Binding-site contacts:
Ligand atom O7 contacts residue ASN167 of chain 1.I at 3.3 Å (h-bond).
Ligand atom N2 contacts residue ASN167 of chain 1.I at 2.9 Å (h-bond).
Ligand atom C5 contacts residue ARG162 of chain 1.I at 3.6 Å.
Ligand atom C5 contacts residue ASN167 of chain 1.I at 3.7 Å.
Ligand atom O7 contacts residue ARG278 of chain 1.Q at 3.5 Å (salt-bridge).
Ligand atom O5 contacts residue ASN167 of chain 1.I at 2.4 Å (h-bond).
Ligand atom C8 contacts residue GLN76 of chain 1.O at 4.0 Å.
Ligand atom C8 contacts residue ASN167 of chain 1.I at 4.0 Å.
Ligand atom C3 contacts residue ASN167 of chain 1.I at 3.8 Å.
Ligand atom C5 contacts residue ILE164 of chain 1.I at 4.2 Å (hydrophobic).
Ligand atom C7 contacts residue ASN167 of chain 1.I at 3.3 Å.
Ligand atom C1 contacts residue ASN167 of chain 1.I at 1.4 Å.
Ligand atom C4 contacts residue ASN167 of chain 1.I at 4.2 Å.
Ligand atom C6 contacts residue ARG162 of chain 1.I at 3.4 Å.
Ligand atom C2 contacts residue ASN167 of chain 1.I at 2.4 Å.
Ligand atom O5 contacts residue ARG162 of chain 1.I at 2.8 Å (salt-bridge).
Ligand atom C1 contacts residue ARG162 of chain 1.I at 3.7 Å.
Ligand atom O6 contacts residue ARG162 of chain 1.I at 3.8 Å.
Ligand atom C6 contacts residue ILE164 of chain 1.I at 4.5 Å (hydrophobic).
Ligand atom N2 contacts residue GLN76 of chain 1.O at 4.2 Å.

Sequence of chain 1.I:
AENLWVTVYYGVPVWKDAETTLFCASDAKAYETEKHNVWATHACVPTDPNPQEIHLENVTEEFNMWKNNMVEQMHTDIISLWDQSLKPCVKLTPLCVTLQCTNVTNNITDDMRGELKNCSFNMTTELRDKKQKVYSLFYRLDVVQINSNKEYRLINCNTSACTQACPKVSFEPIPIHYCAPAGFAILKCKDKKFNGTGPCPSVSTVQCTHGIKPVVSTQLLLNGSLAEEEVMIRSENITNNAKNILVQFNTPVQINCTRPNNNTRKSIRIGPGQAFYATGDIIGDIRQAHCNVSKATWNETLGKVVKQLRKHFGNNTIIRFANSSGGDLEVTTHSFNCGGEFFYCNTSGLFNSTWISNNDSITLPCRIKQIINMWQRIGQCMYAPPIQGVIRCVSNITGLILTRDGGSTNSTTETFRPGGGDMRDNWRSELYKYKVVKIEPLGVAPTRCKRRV

Sequence of chain 1.O:
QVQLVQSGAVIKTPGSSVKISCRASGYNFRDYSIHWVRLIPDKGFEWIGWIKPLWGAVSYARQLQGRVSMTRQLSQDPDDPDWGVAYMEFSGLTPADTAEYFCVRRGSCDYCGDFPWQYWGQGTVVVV

Sequence of chain 1.Q:
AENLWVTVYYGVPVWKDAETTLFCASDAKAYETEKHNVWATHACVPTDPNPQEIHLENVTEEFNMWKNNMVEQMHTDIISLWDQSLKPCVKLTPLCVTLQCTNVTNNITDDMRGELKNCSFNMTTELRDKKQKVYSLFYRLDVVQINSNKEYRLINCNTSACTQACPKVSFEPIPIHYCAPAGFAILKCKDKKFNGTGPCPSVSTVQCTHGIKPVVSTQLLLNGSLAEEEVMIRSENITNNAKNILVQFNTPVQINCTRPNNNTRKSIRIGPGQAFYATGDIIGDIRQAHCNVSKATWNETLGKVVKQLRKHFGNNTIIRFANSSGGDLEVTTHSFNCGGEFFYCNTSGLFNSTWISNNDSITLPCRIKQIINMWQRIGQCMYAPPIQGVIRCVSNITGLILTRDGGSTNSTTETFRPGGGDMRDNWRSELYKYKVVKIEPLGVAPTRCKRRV

The small molecule below binds the protein below.
Small molecule (SMILES): CC(=O)N[C@@H]1[C@@H](O)[C@H](O)[C@@H](CO)O[C@H]1O